Binding-site contacts:
Ligand atom O6 contacts residue LEU381 of chain 1.A at 3.4 Å.
Ligand atom C3 contacts residue ASN38 of chain 1.A at 3.9 Å.
Ligand atom C4 contacts residue ASN38 of chain 1.A at 4.3 Å.
Ligand atom C6 contacts residue LEU381 of chain 1.A at 3.7 Å (hydrophobic).
Ligand atom N2 contacts residue ASN38 of chain 1.A at 3.0 Å (h-bond).
Ligand atom O7 contacts residue ASN38 of chain 1.A at 3.6 Å.
Ligand atom C8 contacts residue ILE385 of chain 1.A at 4.4 Å (hydrophobic).
Ligand atom O7 contacts residue THR40 of chain 1.A at 4.0 Å.
Ligand atom O5 contacts residue THR318 of chain 1.A at 3.2 Å (h-bond).
Ligand atom C7 contacts residue THR40 of chain 1.A at 4.3 Å.
Ligand atom C5 contacts residue THR318 of chain 1.A at 4.3 Å.
Ligand atom C7 contacts residue ASN38 of chain 1.A at 3.5 Å.
Ligand atom C1 contacts residue ASN38 of chain 1.A at 1.4 Å.
Ligand atom O5 contacts residue ASN38 of chain 1.A at 2.3 Å (h-bond).
Ligand atom O5 contacts residue ALA39 of chain 1.A at 4.5 Å.
Ligand atom C5 contacts residue ASN38 of chain 1.A at 3.7 Å.
Ligand atom C8 contacts residue THR40 of chain 1.A at 3.8 Å.
Ligand atom C1 contacts residue THR318 of chain 1.A at 3.7 Å.
Ligand atom O6 contacts residue THR318 of chain 1.A at 4.2 Å.
Ligand atom C6 contacts residue THR318 of chain 1.A at 4.2 Å.
Ligand atom C2 contacts residue ASN38 of chain 1.A at 2.6 Å.

The protein below binds the small molecule below.
Small molecule (SMILES): CC(=O)N[C@H]1[C@H](O[C@H]2[C@H](O)[C@@H](NC(C)=O)CO[C@@H]2CO)O[C@H](CO)[C@@H](O[C@H]2O[C@H](CO)[C@@H](O)[C@H](O)[C@@H]2O)[C@@H]1O

Sequence of chain 1.A:
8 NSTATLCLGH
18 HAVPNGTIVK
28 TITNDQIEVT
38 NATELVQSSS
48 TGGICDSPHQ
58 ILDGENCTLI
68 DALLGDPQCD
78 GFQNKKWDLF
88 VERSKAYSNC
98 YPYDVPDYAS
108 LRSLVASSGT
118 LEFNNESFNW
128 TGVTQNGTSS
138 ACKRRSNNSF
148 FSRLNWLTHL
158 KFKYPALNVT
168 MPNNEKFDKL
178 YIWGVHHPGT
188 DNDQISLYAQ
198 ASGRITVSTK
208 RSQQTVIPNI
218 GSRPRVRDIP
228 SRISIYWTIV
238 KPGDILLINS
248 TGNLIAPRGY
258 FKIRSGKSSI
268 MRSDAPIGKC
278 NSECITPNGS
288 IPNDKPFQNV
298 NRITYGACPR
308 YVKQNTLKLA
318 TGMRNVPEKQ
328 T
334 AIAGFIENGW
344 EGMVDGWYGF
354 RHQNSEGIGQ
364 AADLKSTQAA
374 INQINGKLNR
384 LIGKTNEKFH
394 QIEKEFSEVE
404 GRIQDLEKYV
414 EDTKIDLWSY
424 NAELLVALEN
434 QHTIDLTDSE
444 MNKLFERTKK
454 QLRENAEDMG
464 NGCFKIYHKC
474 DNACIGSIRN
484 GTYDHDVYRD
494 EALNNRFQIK